Binding-site contacts:
Ligand atom O6 contacts residue LYS36 of chain 1.D at 3.4 Å (salt-bridge).
Ligand atom C5' contacts residue GLY136 of chain 1.D at 3.4 Å.
Ligand atom O3' contacts residue GLU175 of chain 1.D at 3.1 Å (salt-bridge).
Ligand atom N3 contacts residue LYS33 of chain 1.D at 3.5 Å.
Ligand atom N7 contacts residue LYS36 of chain 1.D at 3.3 Å (salt-bridge).
Ligand atom O1B contacts residue GLN32 of chain 1.D at 3.2 Å (h-bond).
Ligand atom O2B contacts residue GLY142 of chain 1.D at 3.0 Å (h-bond).
Ligand atom O1B contacts residue ASP64 of chain 1.D at 3.0 Å (salt-bridge).
Ligand atom O3G contacts residue ASP64 of chain 1.D at 3.4 Å (salt-bridge).
Ligand atom O1B contacts residue MG1 of chain 1.O at 2.7 Å.
Ligand atom O3A contacts residue MG1 of chain 1.O at 3.5 Å.
Ligand atom C5 contacts residue LYS33 of chain 1.D at 3.4 Å.
Ligand atom O1A contacts residue GLN32 of chain 1.D at 3.3 Å.
Ligand atom O6 contacts residue LYS237 of chain 1.D at 3.6 Å.
Ligand atom N2 contacts residue ASN213 of chain 1.D at 2.7 Å (h-bond).
Ligand atom S1G contacts residue GLY140 of chain 1.D at 3.6 Å.
Ligand atom PB contacts residue MG1 of chain 1.O at 3.5 Å.
Ligand atom S1G contacts residue ARG87 of chain 1.D at 3.5 Å (salt-bridge).
Ligand atom O3B contacts residue GLY140 of chain 1.D at 3.4 Å (h-bond).
Ligand atom C6 contacts residue LYS33 of chain 1.D at 3.5 Å.
Ligand atom N2 contacts residue SER167 of chain 1.D at 3.4 Å (h-bond).
Ligand atom O2A contacts residue GLN32 of chain 1.D at 3.0 Å (h-bond).
Ligand atom C6 contacts residue ASN241 of chain 1.D at 3.5 Å.
Ligand atom O3G contacts residue MG1 of chain 1.O at 1.8 Å.
Ligand atom C4 contacts residue LYS33 of chain 1.D at 3.4 Å.
Ligand atom O2B contacts residue GLY31 of chain 1.D at 3.1 Å.
Ligand atom O3B contacts residue VAL141 of chain 1.D at 3.6 Å.
Ligand atom N3 contacts residue ASN213 of chain 1.D at 3.4 Å (h-bond).
Ligand atom O2G contacts residue ARG87 of chain 1.D at 3.3 Å.
Ligand atom O2A contacts residue LYS33 of chain 1.D at 2.9 Å (salt-bridge).
Ligand atom N7 contacts residue LYS237 of chain 1.D at 3.6 Å.
Ligand atom O1B contacts residue GLY31 of chain 1.D at 3.4 Å.
Ligand atom N1 contacts residue ASN241 of chain 1.D at 2.9 Å (h-bond).
Ligand atom PG contacts residue MG1 of chain 1.O at 3.2 Å.
Ligand atom O2' contacts residue LYS237 of chain 1.D at 3.6 Å.
Ligand atom C2 contacts residue ASN213 of chain 1.D at 3.5 Å.
Ligand atom N2 contacts residue MET216 of chain 1.D at 3.5 Å.
Ligand atom S1G contacts residue ALA85 of chain 1.D at 2.8 Å (h-bond).
Ligand atom O6 contacts residue ASN241 of chain 1.D at 2.6 Å (h-bond).
Ligand atom O2B contacts residue GLN32 of chain 1.D at 3.6 Å (h-bond).

This protein binds this small molecule.
Small molecule (SMILES): Nc1nc2c(ncn2[C@@H]2O[C@H](CO[P](=O)(O)O[P](=O)(O)OP(O)(O)=S)[C@@H](O)[C@H]2O)c(=O)[nH]1

Sequence of chain 1.D:
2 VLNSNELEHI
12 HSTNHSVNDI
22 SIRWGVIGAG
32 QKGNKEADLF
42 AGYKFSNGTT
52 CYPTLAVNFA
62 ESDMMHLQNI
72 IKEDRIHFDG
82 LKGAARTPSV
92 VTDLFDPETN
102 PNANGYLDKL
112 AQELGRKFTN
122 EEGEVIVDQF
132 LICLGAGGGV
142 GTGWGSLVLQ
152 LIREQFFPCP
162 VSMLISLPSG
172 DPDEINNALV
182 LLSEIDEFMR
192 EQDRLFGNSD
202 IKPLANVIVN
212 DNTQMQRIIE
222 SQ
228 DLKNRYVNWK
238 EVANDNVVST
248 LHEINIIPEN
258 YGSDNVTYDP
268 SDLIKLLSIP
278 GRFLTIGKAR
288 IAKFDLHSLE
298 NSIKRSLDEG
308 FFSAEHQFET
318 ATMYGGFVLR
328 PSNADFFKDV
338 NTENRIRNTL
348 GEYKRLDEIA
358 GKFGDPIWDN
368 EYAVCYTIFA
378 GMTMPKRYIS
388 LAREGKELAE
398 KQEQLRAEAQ